This protein binds this small molecule.
Small molecule (SMILES): OC[C@H]1O[C@H](O)[C@H](O)[C@@H](O)[C@H]1O

Binding-site contacts:
Ligand atom C1 contacts residue ASP139 of chain 1.A at 3.0 Å.
Ligand atom O4 contacts residue ASP61 of chain 1.A at 2.4 Å (salt-bridge).
Ligand atom O6 contacts residue ALA112 of chain 1.A at 3.7 Å.
Ligand atom C5 contacts residue ASP61 of chain 1.A at 4.0 Å.
Ligand atom C4 contacts residue LYS137 of chain 1.A at 3.7 Å.
Ligand atom C3 contacts residue LYS137 of chain 1.A at 3.7 Å.
Ligand atom C2 contacts residue ASP200 of chain 1.A at 3.5 Å.
Ligand atom C1 contacts residue CYS111 of chain 1.A at 3.7 Å (hydrophobic).
Ligand atom C2 contacts residue ARG196 of chain 1.A at 4.1 Å.
Ligand atom O4 contacts residue LYS137 of chain 1.A at 2.9 Å (salt-bridge).
Ligand atom O5 contacts residue ASP139 of chain 1.A at 2.8 Å (salt-bridge).
Ligand atom O3 contacts residue ARG196 of chain 1.A at 3.3 Å (salt-bridge).
Ligand atom C2 contacts residue ASP139 of chain 1.A at 3.3 Å.
Ligand atom O4 contacts residue TYR103 of chain 1.A at 3.5 Å.
Ligand atom C1 contacts residue TYR176 of chain 1.A at 4.1 Å (hydrophobic).
Ligand atom O2 contacts residue ARG196 of chain 1.A at 3.4 Å (salt-bridge).
Ligand atom O2 contacts residue GLU172 of chain 1.A at 2.7 Å (salt-bridge).
Ligand atom C6 contacts residue ASP61 of chain 1.A at 3.4 Å.
Ligand atom O6 contacts residue TRP16 of chain 1.A at 3.5 Å.
Ligand atom C1 contacts residue ASP200 of chain 1.A at 3.5 Å.
Ligand atom O2 contacts residue ASP139 of chain 1.A at 4.0 Å.
Ligand atom C3 contacts residue ASP200 of chain 1.A at 3.2 Å.
Ligand atom C5 contacts residue ASP139 of chain 1.A at 3.9 Å.
Ligand atom O3 contacts residue ASP200 of chain 1.A at 3.8 Å.
Ligand atom C5 contacts residue TRP16 of chain 1.A at 3.7 Å (hydrophobic).
Ligand atom O6 contacts residue CYS111 of chain 1.A at 3.3 Å.
Ligand atom O1 contacts residue ASP200 of chain 1.A at 2.7 Å (salt-bridge).
Ligand atom C6 contacts residue ASP62 of chain 1.A at 3.3 Å.
Ligand atom C6 contacts residue TRP16 of chain 1.A at 3.8 Å (hydrophobic).
Ligand atom O5 contacts residue CYS111 of chain 1.A at 3.5 Å.
Ligand atom C4 contacts residue TRP16 of chain 1.A at 3.8 Å (hydrophobic).
Ligand atom C6 contacts residue TYR103 of chain 1.A at 3.9 Å (hydrophobic).
Ligand atom O6 contacts residue ASP62 of chain 1.A at 2.6 Å (salt-bridge).
Ligand atom C2 contacts residue GLU172 of chain 1.A at 3.3 Å.
Ligand atom O6 contacts residue TYR103 of chain 1.A at 4.1 Å.
Ligand atom O3 contacts residue LYS137 of chain 1.A at 2.8 Å (salt-bridge).
Ligand atom C4 contacts residue ASP61 of chain 1.A at 3.3 Å.
Ligand atom C6 contacts residue ASP139 of chain 1.A at 4.1 Å.
Ligand atom O4 contacts residue ASP139 of chain 1.A at 3.7 Å.
Ligand atom O2 contacts residue ASP200 of chain 1.A at 2.7 Å (salt-bridge).

Sequence of chain 1.A:
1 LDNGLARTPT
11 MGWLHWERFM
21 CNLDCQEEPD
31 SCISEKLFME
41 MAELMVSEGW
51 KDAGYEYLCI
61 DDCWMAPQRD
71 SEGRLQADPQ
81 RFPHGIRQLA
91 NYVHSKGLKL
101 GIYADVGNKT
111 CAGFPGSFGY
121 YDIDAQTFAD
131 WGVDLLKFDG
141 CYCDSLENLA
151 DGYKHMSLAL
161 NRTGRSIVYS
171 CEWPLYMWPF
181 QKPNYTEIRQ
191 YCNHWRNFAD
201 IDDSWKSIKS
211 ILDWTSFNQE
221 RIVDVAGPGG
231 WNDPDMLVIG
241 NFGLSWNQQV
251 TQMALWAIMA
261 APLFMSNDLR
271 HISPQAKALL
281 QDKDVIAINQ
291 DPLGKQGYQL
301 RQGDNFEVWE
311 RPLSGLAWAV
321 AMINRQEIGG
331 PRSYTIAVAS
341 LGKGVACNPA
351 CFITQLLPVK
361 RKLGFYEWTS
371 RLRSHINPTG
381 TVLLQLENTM